Sequence of chain 1.A:
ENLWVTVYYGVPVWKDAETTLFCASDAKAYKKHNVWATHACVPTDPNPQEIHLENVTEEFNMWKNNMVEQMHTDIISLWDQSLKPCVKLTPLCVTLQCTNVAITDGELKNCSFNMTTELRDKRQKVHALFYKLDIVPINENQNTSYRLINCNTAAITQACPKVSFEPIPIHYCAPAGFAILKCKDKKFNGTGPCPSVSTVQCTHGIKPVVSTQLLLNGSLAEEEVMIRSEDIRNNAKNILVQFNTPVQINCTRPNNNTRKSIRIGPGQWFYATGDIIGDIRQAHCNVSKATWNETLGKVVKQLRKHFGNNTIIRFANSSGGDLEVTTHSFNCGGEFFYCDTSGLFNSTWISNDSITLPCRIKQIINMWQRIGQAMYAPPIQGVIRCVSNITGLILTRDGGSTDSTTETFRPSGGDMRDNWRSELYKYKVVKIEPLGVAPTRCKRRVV

Binding-site contacts:
Ligand atom O4 contacts residue HIS135 of chain 1.A at 4.3 Å.
Ligand atom C3 contacts residue HIS135 of chain 1.A at 4.4 Å.
Ligand atom C1 contacts residue HIS135 of chain 1.A at 4.3 Å.
Ligand atom C8 contacts residue ASN118 of chain 1.A at 4.2 Å.
Ligand atom O7 contacts residue VAL104 of chain 1.A at 3.9 Å.
Ligand atom C2 contacts residue ASN118 of chain 1.A at 2.4 Å.
Ligand atom C5 contacts residue HIS135 of chain 1.A at 4.0 Å.
Ligand atom N2 contacts residue ASP283 of chain 1.A at 4.3 Å.
Ligand atom C4 contacts residue ASN118 of chain 1.A at 4.2 Å.
Ligand atom C8 contacts residue LEU137 of chain 1.A at 4.2 Å (hydrophobic).
Ligand atom N2 contacts residue ASN118 of chain 1.A at 2.8 Å (h-bond).
Ligand atom O6 contacts residue SER120 of chain 1.A at 3.5 Å (h-bond).
Ligand atom O6 contacts residue HIS135 of chain 1.A at 3.9 Å.
Ligand atom O7 contacts residue ASN118 of chain 1.A at 2.7 Å (h-bond).
Ligand atom C8 contacts residue ARG96 of chain 1.C at 4.1 Å.
Ligand atom O7 contacts residue HIS135 of chain 1.A at 3.3 Å.
Ligand atom C7 contacts residue ASN118 of chain 1.A at 3.0 Å.
Ligand atom O5 contacts residue ASN118 of chain 1.A at 2.4 Å (h-bond).
Ligand atom C8 contacts residue VAL104 of chain 1.A at 3.8 Å (hydrophobic).
Ligand atom C7 contacts residue HIS135 of chain 1.A at 3.9 Å.
Ligand atom C8 contacts residue HIS135 of chain 1.A at 4.1 Å.
Ligand atom C5 contacts residue ASN118 of chain 1.A at 3.7 Å.
Ligand atom C1 contacts residue ASN118 of chain 1.A at 1.4 Å.
Ligand atom C8 contacts residue ASP283 of chain 1.A at 3.9 Å.
Ligand atom C3 contacts residue ASN118 of chain 1.A at 3.8 Å.

A small-molecule ligand and the protein it binds are described below.
Small molecule (SMILES): CC(=O)N[C@H]1[C@H](O[C@H]2[C@H](O)[C@@H](NC(C)=O)CO[C@@H]2CO)O[C@H](CO)[C@@H](O[C@@H]2O[C@H](CO)[C@@H](O)[C@H](O)[C@@H]2O)[C@@H]1O

Sequence of chain 1.C:
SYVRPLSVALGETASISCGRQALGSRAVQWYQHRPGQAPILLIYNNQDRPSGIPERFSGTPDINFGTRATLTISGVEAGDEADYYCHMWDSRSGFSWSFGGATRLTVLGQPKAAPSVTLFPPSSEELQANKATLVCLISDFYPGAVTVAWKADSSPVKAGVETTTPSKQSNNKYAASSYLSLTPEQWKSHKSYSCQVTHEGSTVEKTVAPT